A small-molecule ligand and the protein it binds are described below.
Small molecule (SMILES): CC(=O)N[C@@H]1[C@@H](O)[C@H](O)[C@@H](CO)O[C@H]1O

Sequence of chain 1.A:
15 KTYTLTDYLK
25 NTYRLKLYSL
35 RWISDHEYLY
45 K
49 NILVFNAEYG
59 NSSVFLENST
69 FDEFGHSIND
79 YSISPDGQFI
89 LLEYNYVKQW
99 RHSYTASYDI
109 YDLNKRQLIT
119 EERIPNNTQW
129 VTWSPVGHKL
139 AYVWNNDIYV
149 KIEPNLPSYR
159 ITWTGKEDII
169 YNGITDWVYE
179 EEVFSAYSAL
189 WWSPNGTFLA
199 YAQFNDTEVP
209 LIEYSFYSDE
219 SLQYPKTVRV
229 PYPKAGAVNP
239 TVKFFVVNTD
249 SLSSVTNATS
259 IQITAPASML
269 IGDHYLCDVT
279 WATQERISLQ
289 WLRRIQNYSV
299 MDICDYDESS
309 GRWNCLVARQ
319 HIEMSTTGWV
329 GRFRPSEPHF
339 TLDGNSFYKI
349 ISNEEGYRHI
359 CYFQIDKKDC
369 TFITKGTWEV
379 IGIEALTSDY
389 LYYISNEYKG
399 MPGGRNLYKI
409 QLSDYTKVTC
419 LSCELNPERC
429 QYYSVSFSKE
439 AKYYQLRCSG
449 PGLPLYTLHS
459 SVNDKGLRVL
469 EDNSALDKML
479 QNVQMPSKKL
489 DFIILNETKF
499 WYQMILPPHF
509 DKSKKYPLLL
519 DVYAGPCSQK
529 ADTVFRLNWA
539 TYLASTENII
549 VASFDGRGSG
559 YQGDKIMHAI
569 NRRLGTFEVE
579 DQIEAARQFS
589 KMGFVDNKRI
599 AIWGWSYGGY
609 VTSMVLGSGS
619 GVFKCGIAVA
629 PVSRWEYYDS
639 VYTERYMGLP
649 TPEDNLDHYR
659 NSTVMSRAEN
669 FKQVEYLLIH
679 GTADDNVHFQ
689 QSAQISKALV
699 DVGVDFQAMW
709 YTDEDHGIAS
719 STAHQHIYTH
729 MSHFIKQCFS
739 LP

Binding-site contacts:
Ligand atom C1 contacts residue ASN193 of chain 1.A at 1.4 Å.
Ligand atom O7 contacts residue ASN193 of chain 1.A at 3.8 Å.
Ligand atom C1 contacts residue GLN282 of chain 1.A at 4.2 Å.
Ligand atom C5 contacts residue ASN193 of chain 1.A at 3.7 Å.
Ligand atom C4 contacts residue ASN193 of chain 1.A at 4.3 Å.
Ligand atom C1 contacts residue THR195 of chain 1.A at 3.2 Å.
Ligand atom C6 contacts residue GLN282 of chain 1.A at 4.0 Å.
Ligand atom O5 contacts residue ASN193 of chain 1.A at 2.4 Å (h-bond).
Ligand atom C4 contacts residue THR195 of chain 1.A at 4.3 Å.
Ligand atom C3 contacts residue THR195 of chain 1.A at 4.3 Å.
Ligand atom C6 contacts residue GLU283 of chain 1.A at 3.4 Å.
Ligand atom C2 contacts residue ASN193 of chain 1.A at 2.5 Å.
Ligand atom N2 contacts residue ASN193 of chain 1.A at 2.9 Å (h-bond).
Ligand atom O5 contacts residue THR195 of chain 1.A at 3.5 Å (h-bond).
Ligand atom C6 contacts residue THR195 of chain 1.A at 4.3 Å.
Ligand atom C7 contacts residue ASN193 of chain 1.A at 3.8 Å.
Ligand atom C2 contacts residue THR195 of chain 1.A at 4.2 Å.
Ligand atom O5 contacts residue GLN282 of chain 1.A at 3.7 Å.
Ligand atom C3 contacts residue ASN193 of chain 1.A at 3.8 Å.
Ligand atom O6 contacts residue GLN282 of chain 1.A at 3.5 Å.
Ligand atom O6 contacts residue GLU283 of chain 1.A at 3.0 Å (salt-bridge).
Ligand atom C5 contacts residue THR195 of chain 1.A at 3.4 Å.